Binding-site contacts:
Ligand atom C1 contacts residue THR233 of chain 1.C at 4.2 Å.
Ligand atom C8 contacts residue LYS459 of chain 1.A at 2.7 Å.
Ligand atom C7 contacts residue GLU462 of chain 1.A at 3.7 Å.
Ligand atom N2 contacts residue ARG454 of chain 1.A at 4.3 Å.
Ligand atom C7 contacts residue LYS457 of chain 1.A at 4.4 Å.
Ligand atom C1 contacts residue ASN231 of chain 1.C at 1.4 Å.
Ligand atom N2 contacts residue ASN231 of chain 1.C at 2.9 Å (h-bond).
Ligand atom C2 contacts residue ARG454 of chain 1.A at 4.5 Å.
Ligand atom O5 contacts residue ASN231 of chain 1.C at 2.4 Å (h-bond).
Ligand atom C5 contacts residue THR233 of chain 1.C at 4.1 Å.
Ligand atom C5 contacts residue ASN231 of chain 1.C at 3.7 Å.
Ligand atom C4 contacts residue ASN231 of chain 1.C at 4.2 Å.
Ligand atom O3 contacts residue SER456 of chain 1.A at 3.3 Å (h-bond).
Ligand atom C7 contacts residue ASN231 of chain 1.C at 3.7 Å.
Ligand atom O7 contacts residue ARG454 of chain 1.A at 2.2 Å (salt-bridge).
Ligand atom C8 contacts residue ARG454 of chain 1.A at 4.3 Å.
Ligand atom C8 contacts residue LEU458 of chain 1.A at 4.5 Å (hydrophobic).
Ligand atom C8 contacts residue GLU462 of chain 1.A at 2.8 Å.
Ligand atom C8 contacts residue LYS457 of chain 1.A at 4.2 Å.
Ligand atom O5 contacts residue THR233 of chain 1.C at 4.0 Å.
Ligand atom O7 contacts residue SER456 of chain 1.A at 4.0 Å.
Ligand atom C3 contacts residue ASN231 of chain 1.C at 3.8 Å.
Ligand atom C7 contacts residue ARG454 of chain 1.A at 3.4 Å.
Ligand atom C3 contacts residue SER456 of chain 1.A at 4.4 Å.
Ligand atom O7 contacts residue GLU462 of chain 1.A at 3.7 Å.
Ligand atom O7 contacts residue ASN231 of chain 1.C at 4.1 Å.
Ligand atom C2 contacts residue ASN231 of chain 1.C at 2.5 Å.
Ligand atom C7 contacts residue LYS459 of chain 1.A at 4.2 Å.
Ligand atom O7 contacts residue LYS457 of chain 1.A at 4.0 Å.

Sequence of chain 1.C:
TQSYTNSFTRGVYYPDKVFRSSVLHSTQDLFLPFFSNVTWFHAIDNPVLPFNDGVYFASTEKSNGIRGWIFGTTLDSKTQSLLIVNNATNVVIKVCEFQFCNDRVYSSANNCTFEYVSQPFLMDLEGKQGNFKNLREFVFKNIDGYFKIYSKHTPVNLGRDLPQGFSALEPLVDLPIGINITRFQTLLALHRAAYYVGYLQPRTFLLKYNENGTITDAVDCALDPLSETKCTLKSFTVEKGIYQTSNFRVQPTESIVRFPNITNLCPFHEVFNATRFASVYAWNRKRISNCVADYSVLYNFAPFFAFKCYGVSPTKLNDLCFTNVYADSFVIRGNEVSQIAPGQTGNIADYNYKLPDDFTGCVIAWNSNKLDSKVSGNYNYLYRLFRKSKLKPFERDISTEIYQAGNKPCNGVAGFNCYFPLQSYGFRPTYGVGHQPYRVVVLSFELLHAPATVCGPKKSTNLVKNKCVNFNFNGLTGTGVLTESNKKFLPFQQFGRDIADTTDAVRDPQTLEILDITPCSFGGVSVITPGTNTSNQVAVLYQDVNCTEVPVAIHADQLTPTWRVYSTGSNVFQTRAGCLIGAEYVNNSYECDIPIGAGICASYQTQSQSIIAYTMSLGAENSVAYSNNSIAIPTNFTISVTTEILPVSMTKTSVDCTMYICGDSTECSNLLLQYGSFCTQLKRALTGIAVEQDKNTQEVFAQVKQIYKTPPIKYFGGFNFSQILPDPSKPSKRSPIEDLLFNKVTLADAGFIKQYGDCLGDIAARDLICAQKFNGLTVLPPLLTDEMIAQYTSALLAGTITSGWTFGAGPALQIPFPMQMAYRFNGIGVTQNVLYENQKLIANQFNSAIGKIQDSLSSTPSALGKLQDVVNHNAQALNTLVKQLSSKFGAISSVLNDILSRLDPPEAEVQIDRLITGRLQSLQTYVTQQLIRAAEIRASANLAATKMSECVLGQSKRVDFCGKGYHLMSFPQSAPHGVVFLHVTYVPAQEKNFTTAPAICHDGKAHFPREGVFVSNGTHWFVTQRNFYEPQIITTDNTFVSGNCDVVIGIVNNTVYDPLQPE

Sequence of chain 1.A:
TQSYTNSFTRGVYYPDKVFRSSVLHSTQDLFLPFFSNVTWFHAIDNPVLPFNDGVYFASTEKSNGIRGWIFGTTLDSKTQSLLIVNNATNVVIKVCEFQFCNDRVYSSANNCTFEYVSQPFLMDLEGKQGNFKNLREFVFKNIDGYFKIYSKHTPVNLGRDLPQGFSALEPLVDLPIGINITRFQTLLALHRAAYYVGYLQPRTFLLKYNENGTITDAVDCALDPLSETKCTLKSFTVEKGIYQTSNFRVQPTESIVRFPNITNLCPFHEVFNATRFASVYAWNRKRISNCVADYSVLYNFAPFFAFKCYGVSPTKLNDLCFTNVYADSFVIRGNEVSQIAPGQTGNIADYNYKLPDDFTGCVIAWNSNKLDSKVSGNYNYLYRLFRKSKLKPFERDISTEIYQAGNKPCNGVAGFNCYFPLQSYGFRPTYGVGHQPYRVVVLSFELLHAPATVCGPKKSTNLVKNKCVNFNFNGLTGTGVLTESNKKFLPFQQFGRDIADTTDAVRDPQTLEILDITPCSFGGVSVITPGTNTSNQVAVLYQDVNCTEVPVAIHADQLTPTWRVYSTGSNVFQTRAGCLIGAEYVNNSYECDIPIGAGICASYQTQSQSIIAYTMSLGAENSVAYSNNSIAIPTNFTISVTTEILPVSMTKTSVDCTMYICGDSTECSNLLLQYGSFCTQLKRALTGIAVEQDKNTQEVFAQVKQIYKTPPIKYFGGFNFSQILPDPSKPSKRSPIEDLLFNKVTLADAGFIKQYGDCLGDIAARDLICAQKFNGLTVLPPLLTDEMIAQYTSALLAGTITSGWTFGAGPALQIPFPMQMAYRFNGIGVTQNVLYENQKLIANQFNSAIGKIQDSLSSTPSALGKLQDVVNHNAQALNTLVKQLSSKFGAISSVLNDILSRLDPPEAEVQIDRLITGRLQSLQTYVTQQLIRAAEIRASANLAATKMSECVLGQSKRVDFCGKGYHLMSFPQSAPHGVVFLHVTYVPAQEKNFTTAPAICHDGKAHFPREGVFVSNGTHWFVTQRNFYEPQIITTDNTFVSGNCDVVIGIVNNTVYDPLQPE

A small-molecule ligand and the protein it binds are described below.
Small molecule (SMILES): CC(=O)N[C@@H]1[C@@H](O)[C@H](O)[C@@H](CO)O[C@H]1O